A small-molecule ligand and the protein it binds are described below.
Small molecule (SMILES): CC(=O)N[C@@H]1[C@@H](O)[C@H](O)[C@@H](CO)O[C@H]1O

Binding-site contacts:
Ligand atom C2 contacts residue NAG1 of chain 1.IA at 2.4 Å.
Ligand atom C8 contacts residue NAG1 of chain 1.IA at 3.9 Å.
Ligand atom C7 contacts residue NAG1 of chain 1.IA at 3.2 Å.
Ligand atom C5 contacts residue LEU223 of chain 1.B at 4.3 Å (hydrophobic).
Ligand atom C4 contacts residue NAG1 of chain 1.IA at 4.2 Å.
Ligand atom C3 contacts residue NAG1 of chain 1.IA at 3.8 Å.
Ligand atom C6 contacts residue LEU223 of chain 1.B at 4.5 Å (hydrophobic).
Ligand atom C5 contacts residue NAG1 of chain 1.IA at 3.7 Å.
Ligand atom C1 contacts residue NAG1 of chain 1.IA at 1.5 Å.
Ligand atom O5 contacts residue NAG1 of chain 1.IA at 2.4 Å (h-bond).
Ligand atom N2 contacts residue NAG1 of chain 1.IA at 2.9 Å (h-bond).
Ligand atom O7 contacts residue NAG1 of chain 1.IA at 3.1 Å (h-bond).

Sequence of chain 1.B:
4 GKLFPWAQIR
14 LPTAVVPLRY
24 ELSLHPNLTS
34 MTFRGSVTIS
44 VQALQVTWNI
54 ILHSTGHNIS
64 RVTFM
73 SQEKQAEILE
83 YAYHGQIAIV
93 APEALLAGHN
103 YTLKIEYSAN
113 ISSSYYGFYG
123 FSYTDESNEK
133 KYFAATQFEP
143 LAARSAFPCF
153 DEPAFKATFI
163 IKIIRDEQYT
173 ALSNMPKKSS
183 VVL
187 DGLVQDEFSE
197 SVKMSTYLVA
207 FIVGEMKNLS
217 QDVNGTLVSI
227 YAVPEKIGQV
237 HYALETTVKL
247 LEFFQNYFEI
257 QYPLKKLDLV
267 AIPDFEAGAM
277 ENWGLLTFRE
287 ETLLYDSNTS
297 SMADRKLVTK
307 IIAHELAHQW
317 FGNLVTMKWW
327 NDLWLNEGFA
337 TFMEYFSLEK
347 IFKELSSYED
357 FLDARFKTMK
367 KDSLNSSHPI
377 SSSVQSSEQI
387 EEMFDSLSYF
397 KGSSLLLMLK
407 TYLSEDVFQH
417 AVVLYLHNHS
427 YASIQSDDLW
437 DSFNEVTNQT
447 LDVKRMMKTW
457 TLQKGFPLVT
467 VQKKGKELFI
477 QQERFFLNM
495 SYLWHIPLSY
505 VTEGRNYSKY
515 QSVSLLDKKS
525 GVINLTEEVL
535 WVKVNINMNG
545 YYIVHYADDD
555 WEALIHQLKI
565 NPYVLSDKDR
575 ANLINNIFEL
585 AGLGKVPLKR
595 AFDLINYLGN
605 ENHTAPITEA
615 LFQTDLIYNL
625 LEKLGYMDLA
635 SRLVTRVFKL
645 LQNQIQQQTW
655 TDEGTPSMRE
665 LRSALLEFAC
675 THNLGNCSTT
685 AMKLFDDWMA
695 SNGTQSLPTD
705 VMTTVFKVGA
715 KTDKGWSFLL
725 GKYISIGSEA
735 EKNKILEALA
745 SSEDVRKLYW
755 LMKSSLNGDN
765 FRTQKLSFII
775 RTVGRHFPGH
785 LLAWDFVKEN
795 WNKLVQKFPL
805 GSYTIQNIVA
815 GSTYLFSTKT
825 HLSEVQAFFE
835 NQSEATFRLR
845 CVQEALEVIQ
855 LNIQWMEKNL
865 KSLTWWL